Sequence of chain 6.A:
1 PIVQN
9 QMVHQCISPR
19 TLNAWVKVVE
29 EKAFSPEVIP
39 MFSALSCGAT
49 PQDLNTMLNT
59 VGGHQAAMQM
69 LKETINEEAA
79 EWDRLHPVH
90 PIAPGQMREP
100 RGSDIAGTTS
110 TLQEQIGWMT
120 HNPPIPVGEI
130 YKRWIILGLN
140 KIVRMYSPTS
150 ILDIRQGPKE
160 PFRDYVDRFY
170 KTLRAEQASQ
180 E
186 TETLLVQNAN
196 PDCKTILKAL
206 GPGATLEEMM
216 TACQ

Binding-site contacts:
Ligand atom C1 contacts residue LYS70 of chain 6.A at 3.4 Å.
Ligand atom C16 contacts residue THR107 of chain 6.A at 3.5 Å.
Ligand atom C22 contacts residue THR107 of chain 6.A at 3.6 Å.
Ligand atom C25 contacts residue SER178 of chain 1.A at 3.7 Å.
Ligand atom C31 contacts residue SER178 of chain 1.A at 3.5 Å.
Ligand atom C32 contacts residue GLN63 of chain 6.A at 3.5 Å.
Ligand atom C23 contacts residue ASN57 of chain 6.A at 3.6 Å.
Ligand atom C5 contacts residue ASN57 of chain 6.A at 3.7 Å.
Ligand atom C8 contacts residue LEU56 of chain 6.A at 3.5 Å (hydrophobic).
Ligand atom C8 contacts residue ASN57 of chain 6.A at 3.5 Å.
Ligand atom C22 contacts residue ASN53 of chain 6.A at 3.6 Å.
Ligand atom C28 contacts residue ARG173 of chain 1.A at 3.5 Å.
Ligand atom C10 contacts residue MET66 of chain 6.A at 3.3 Å (hydrophobic).
Ligand atom C2 contacts residue ARG173 of chain 1.A at 3.7 Å.
Ligand atom C31 contacts residue LYS70 of chain 6.A at 3.7 Å.
Ligand atom N3 contacts residue ARG173 of chain 1.A at 3.6 Å.
Ligand atom C21 contacts residue TYR130 of chain 6.A at 3.6 Å (hydrophobic).
Ligand atom C27 contacts residue ARG173 of chain 1.A at 3.6 Å.
Ligand atom C6 contacts residue ASN57 of chain 6.A at 3.5 Å.
Ligand atom C27 contacts residue LYS70 of chain 6.A at 3.6 Å.
Ligand atom C29 contacts residue ARG173 of chain 1.A at 3.8 Å.
Ligand atom C32 contacts residue ARG173 of chain 1.A at 3.7 Å.
Ligand atom O14 contacts residue ASN57 of chain 6.A at 3.0 Å (h-bond).
Ligand atom C18 contacts residue THR107 of chain 6.A at 3.5 Å.
Ligand atom O24 contacts residue LYS70 of chain 6.A at 2.9 Å (salt-bridge).
Ligand atom C6 contacts residue ASN53 of chain 6.A at 3.6 Å.
Ligand atom C11 contacts residue LYS70 of chain 6.A at 3.8 Å.
Ligand atom C23 contacts residue LYS70 of chain 6.A at 3.5 Å.
Ligand atom N4 contacts residue ASN57 of chain 6.A at 2.7 Å (h-bond).
Ligand atom C25 contacts residue ASN57 of chain 6.A at 3.5 Å.
Ligand atom C2 contacts residue LYS70 of chain 6.A at 3.8 Å.
Ligand atom C17 contacts residue THR107 of chain 6.A at 3.4 Å.
Ligand atom C16 contacts residue ASN53 of chain 6.A at 3.6 Å.
Ligand atom N3 contacts residue GLN63 of chain 6.A at 2.8 Å (h-bond).
Ligand atom C2 contacts residue GLN63 of chain 6.A at 3.5 Å.
Ligand atom C22 contacts residue TYR130 of chain 6.A at 3.5 Å (hydrophobic).
Ligand atom C26 contacts residue LYS70 of chain 6.A at 3.3 Å.
Ligand atom C31 contacts residue GLN179 of chain 1.A at 3.7 Å.
Ligand atom C30 contacts residue GLN176 of chain 1.A at 3.7 Å.
Ligand atom C22 contacts residue ALA105 of chain 6.A at 3.7 Å (hydrophobic).

This protein binds this small molecule.
Small molecule (SMILES): Cc1[nH]c2ccccc2c1CC(=O)N[C@@H](Cc1ccccc1)C(=O)N(C)c1ccccc1

Sequence of chain 1.A:
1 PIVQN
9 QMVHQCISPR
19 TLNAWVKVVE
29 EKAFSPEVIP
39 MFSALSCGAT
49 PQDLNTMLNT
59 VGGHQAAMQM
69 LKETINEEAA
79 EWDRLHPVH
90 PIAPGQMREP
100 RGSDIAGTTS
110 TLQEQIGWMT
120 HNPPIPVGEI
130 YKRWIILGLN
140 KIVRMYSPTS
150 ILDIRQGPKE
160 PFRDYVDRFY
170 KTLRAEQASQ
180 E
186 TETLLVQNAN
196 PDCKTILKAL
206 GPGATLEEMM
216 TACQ